Sequence of chain 1.A:
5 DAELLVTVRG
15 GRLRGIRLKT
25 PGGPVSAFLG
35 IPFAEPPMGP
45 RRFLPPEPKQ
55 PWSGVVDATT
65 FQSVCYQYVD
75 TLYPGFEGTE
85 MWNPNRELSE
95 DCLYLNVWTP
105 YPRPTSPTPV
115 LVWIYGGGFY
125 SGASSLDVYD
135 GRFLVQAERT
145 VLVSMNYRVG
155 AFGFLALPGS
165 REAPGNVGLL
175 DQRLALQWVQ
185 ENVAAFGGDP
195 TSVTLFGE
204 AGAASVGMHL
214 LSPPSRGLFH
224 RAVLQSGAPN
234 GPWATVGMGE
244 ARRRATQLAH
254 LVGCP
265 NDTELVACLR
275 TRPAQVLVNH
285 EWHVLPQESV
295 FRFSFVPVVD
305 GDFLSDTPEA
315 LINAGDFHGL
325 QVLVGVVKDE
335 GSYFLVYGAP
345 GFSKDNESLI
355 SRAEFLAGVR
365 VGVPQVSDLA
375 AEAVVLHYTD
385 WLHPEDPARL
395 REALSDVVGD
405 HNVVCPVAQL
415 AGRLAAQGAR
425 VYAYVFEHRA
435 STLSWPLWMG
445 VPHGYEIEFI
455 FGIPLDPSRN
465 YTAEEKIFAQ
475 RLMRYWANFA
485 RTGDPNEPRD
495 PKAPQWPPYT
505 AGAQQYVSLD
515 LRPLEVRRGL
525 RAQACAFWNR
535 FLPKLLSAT

This small molecule binds to this protein.
Small molecule (SMILES): CC(=O)N[C@H]1[C@H](O[C@H]2[C@H](O)[C@@H](NC(C)=O)CO[C@@H]2CO[C@@H]2O[C@@H](C)[C@@H](O)[C@@H](O)[C@@H]2O)O[C@H](CO)[C@@H](O)[C@@H]1O

Binding-site contacts:
Ligand atom C7 contacts residue GLY345 of chain 1.A at 3.4 Å.
Ligand atom O4 contacts residue GLY345 of chain 1.A at 4.1 Å.
Ligand atom O7 contacts residue ASN350 of chain 1.A at 3.8 Å.
Ligand atom O5 contacts residue SER347 of chain 1.A at 4.0 Å.
Ligand atom C8 contacts residue ALA343 of chain 1.A at 3.7 Å (hydrophobic).
Ligand atom C7 contacts residue LEU353 of chain 1.A at 4.1 Å (hydrophobic).
Ligand atom O5 contacts residue GLY345 of chain 1.A at 4.2 Å.
Ligand atom C3 contacts residue ASN350 of chain 1.A at 3.9 Å.
Ligand atom C8 contacts residue PHE346 of chain 1.A at 4.0 Å (hydrophobic).
Ligand atom C2 contacts residue GLY345 of chain 1.A at 4.5 Å.
Ligand atom C5 contacts residue SER347 of chain 1.A at 4.4 Å.
Ligand atom C1 contacts residue GLY345 of chain 1.A at 3.9 Å.
Ligand atom N2 contacts residue ASN350 of chain 1.A at 3.0 Å (h-bond).
Ligand atom C6 contacts residue SER347 of chain 1.A at 3.9 Å.
Ligand atom N2 contacts residue GLY345 of chain 1.A at 4.5 Å.
Ligand atom C5 contacts residue ASN350 of chain 1.A at 4.2 Å.
Ligand atom C7 contacts residue PRO344 of chain 1.A at 4.4 Å (hydrophobic).
Ligand atom O7 contacts residue GLY345 of chain 1.A at 3.0 Å (h-bond).
Ligand atom O5 contacts residue ASN350 of chain 1.A at 2.3 Å (h-bond).
Ligand atom C8 contacts residue GLY345 of chain 1.A at 3.5 Å.
Ligand atom C4 contacts residue GLY345 of chain 1.A at 4.5 Å.
Ligand atom C8 contacts residue PRO344 of chain 1.A at 4.2 Å (hydrophobic).
Ligand atom O5 contacts residue ASN350 of chain 1.A at 4.5 Å.
Ligand atom C5 contacts residue GLY345 of chain 1.A at 3.9 Å.
Ligand atom C1 contacts residue ASN350 of chain 1.A at 1.4 Å.
Ligand atom C7 contacts residue ASN350 of chain 1.A at 3.6 Å.
Ligand atom C6 contacts residue ASN350 of chain 1.A at 4.2 Å.
Ligand atom C4 contacts residue ASN350 of chain 1.A at 4.2 Å.
Ligand atom C2 contacts residue ASN350 of chain 1.A at 2.5 Å.
Ligand atom O7 contacts residue SER352 of chain 1.A at 4.2 Å.
Ligand atom O7 contacts residue LEU353 of chain 1.A at 3.7 Å.
Ligand atom C5 contacts residue ASN350 of chain 1.A at 3.6 Å.
Ligand atom C1 contacts residue SER347 of chain 1.A at 4.3 Å.
Ligand atom C8 contacts residue LEU353 of chain 1.A at 3.6 Å (hydrophobic).
Ligand atom C5 contacts residue PHE346 of chain 1.A at 4.1 Å (hydrophobic).
Ligand atom C3 contacts residue GLY345 of chain 1.A at 4.1 Å.
Ligand atom C6 contacts residue PHE346 of chain 1.A at 3.8 Å (hydrophobic).
Ligand atom O5 contacts residue SER347 of chain 1.A at 3.9 Å.
Ligand atom O7 contacts residue PRO344 of chain 1.A at 3.6 Å.